Binding-site contacts:
Ligand atom N1 contacts residue GLY2238 of chain 1.A at 4.0 Å.
Ligand atom C8 contacts residue LEU2185 of chain 1.A at 4.1 Å (hydrophobic).
Ligand atom C4 contacts residue MET2345 of chain 1.A at 4.2 Å (hydrophobic).
Ligand atom N6 contacts residue GLY2238 of chain 1.A at 3.3 Å (h-bond).
Ligand atom O3G contacts residue GLU2190 of chain 1.A at 3.9 Å.
Ligand atom C6 contacts residue GLY2238 of chain 1.A at 3.9 Å.
Ligand atom O1B contacts residue SER2165 of chain 1.A at 3.8 Å.
Ligand atom C4 contacts residue TRP2239 of chain 1.A at 3.9 Å (hydrophobic).
Ligand atom C8 contacts residue ILE2356 of chain 1.A at 4.2 Å (hydrophobic).
Ligand atom O2G contacts residue ASP2357 of chain 1.A at 3.2 Å (salt-bridge).
Ligand atom O3' contacts residue THR2245 of chain 1.A at 4.0 Å.
Ligand atom N6 contacts residue VAL2240 of chain 1.A at 4.0 Å.
Ligand atom O3G contacts residue ASP2357 of chain 1.A at 3.0 Å (salt-bridge).
Ligand atom N7 contacts residue LEU2185 of chain 1.A at 4.2 Å.
Ligand atom O3G contacts residue GLN2167 of chain 1.A at 4.0 Å.
Ligand atom O3' contacts residue SER2342 of chain 1.A at 4.1 Å.
Ligand atom O3A contacts residue SER2165 of chain 1.A at 4.0 Å.
Ligand atom C2 contacts residue VAL2240 of chain 1.A at 3.2 Å (hydrophobic).
Ligand atom PG contacts residue ASP2357 of chain 1.A at 3.7 Å.
Ligand atom S1G contacts residue LYS2166 of chain 1.A at 4.0 Å.
Ligand atom C2' contacts residue MET2345 of chain 1.A at 4.2 Å (hydrophobic).
Ligand atom N1 contacts residue TRP2239 of chain 1.A at 3.9 Å.
Ligand atom C6 contacts residue VAL2240 of chain 1.A at 4.1 Å (hydrophobic).
Ligand atom O2' contacts residue THR2245 of chain 1.A at 3.5 Å (h-bond).
Ligand atom N3 contacts residue MET2345 of chain 1.A at 3.8 Å.
Ligand atom C2 contacts residue MET2345 of chain 1.A at 4.2 Å (hydrophobic).
Ligand atom O2A contacts residue PRO2169 of chain 1.A at 4.3 Å.
Ligand atom O2A contacts residue LYS2187 of chain 1.A at 3.6 Å.
Ligand atom N3 contacts residue TRP2239 of chain 1.A at 3.5 Å.
Ligand atom N9 contacts residue TRP2239 of chain 1.A at 4.3 Å.
Ligand atom C1' contacts residue TRP2239 of chain 1.A at 4.2 Å (hydrophobic).
Ligand atom O2G contacts residue ASN2343 of chain 1.A at 4.1 Å.
Ligand atom N1 contacts residue VAL2240 of chain 1.A at 3.0 Å (h-bond).
Ligand atom O1B contacts residue GLN2167 of chain 1.A at 4.0 Å.
Ligand atom O4' contacts residue ILE2163 of chain 1.A at 4.2 Å.
Ligand atom N7 contacts residue ILE2356 of chain 1.A at 4.3 Å.
Ligand atom C2 contacts residue TRP2239 of chain 1.A at 3.8 Å (hydrophobic).
Ligand atom C2' contacts residue THR2245 of chain 1.A at 4.0 Å.
Ligand atom N6 contacts residue TYR2225 of chain 1.A at 4.3 Å.
Ligand atom N6 contacts residue ILE2237 of chain 1.A at 3.8 Å.

Sequence of chain 1.A:
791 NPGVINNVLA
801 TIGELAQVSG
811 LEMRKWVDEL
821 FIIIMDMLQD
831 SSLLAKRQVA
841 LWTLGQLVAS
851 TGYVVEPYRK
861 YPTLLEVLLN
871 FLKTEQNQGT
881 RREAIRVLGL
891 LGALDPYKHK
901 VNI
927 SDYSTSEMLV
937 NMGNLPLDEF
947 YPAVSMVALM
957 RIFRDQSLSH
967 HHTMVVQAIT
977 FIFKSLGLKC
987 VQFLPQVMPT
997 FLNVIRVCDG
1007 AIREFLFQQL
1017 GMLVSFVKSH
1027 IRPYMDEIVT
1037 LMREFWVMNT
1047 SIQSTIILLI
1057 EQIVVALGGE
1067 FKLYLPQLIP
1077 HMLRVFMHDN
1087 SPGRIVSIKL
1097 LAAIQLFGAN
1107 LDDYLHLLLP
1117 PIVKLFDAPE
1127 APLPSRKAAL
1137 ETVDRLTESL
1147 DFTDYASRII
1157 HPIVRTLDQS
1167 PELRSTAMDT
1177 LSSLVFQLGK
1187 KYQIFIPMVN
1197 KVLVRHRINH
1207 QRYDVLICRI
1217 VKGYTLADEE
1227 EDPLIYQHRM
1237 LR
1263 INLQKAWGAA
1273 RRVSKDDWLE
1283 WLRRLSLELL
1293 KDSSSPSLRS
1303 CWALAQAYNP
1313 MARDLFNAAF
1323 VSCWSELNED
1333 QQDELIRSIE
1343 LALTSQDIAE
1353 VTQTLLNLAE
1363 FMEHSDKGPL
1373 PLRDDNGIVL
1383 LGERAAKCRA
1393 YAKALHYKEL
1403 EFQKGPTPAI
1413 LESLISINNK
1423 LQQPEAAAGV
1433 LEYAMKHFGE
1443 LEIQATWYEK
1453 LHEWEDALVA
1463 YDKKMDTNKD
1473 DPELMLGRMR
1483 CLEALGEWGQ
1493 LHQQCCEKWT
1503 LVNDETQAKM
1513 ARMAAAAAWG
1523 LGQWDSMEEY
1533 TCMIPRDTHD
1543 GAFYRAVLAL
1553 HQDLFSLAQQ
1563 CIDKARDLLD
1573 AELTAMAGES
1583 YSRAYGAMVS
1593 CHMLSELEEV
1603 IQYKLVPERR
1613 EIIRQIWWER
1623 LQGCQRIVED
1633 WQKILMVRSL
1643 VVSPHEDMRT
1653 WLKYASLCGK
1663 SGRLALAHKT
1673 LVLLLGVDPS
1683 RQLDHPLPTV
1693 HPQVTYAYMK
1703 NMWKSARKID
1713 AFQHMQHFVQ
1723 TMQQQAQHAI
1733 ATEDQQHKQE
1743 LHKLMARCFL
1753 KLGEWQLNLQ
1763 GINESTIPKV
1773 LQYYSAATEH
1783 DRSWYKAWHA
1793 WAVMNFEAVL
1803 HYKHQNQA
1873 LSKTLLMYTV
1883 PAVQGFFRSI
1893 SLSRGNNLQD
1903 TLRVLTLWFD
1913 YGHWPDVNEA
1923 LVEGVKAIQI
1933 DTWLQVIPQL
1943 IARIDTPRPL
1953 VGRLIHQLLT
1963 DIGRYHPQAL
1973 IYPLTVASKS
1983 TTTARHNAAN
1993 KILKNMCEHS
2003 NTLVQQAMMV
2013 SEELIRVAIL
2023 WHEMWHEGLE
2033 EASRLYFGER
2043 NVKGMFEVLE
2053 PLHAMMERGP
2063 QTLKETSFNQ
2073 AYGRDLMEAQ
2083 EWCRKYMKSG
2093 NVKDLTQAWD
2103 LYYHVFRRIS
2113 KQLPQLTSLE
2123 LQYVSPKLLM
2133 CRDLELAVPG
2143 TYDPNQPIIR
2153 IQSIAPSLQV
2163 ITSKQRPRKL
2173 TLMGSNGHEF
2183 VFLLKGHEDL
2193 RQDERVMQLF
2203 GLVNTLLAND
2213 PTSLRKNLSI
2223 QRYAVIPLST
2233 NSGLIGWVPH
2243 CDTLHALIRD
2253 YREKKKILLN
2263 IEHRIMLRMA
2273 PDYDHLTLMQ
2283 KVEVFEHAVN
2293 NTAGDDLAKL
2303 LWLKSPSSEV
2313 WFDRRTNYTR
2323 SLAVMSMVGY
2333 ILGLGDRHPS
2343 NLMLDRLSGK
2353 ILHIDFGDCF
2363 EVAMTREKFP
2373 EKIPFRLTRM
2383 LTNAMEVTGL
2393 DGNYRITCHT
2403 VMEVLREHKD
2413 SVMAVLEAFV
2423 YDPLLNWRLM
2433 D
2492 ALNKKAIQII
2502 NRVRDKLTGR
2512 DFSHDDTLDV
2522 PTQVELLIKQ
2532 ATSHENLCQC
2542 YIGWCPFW

A small-molecule ligand and the protein it binds are described below.
Small molecule (SMILES): Nc1ncnc2c1ncn2[C@@H]1O[C@H](COP(=O)(O)OP(=O)(O)OP(O)(O)=S)[C@@H](O)[C@H]1O